Binding-site contacts:
Ligand atom C8 contacts residue ASN154 of chain 25.E at 4.5 Å.
Ligand atom C2 contacts residue ASN154 of chain 25.E at 4.1 Å.
Ligand atom O5 contacts residue MET151 of chain 25.E at 4.2 Å.
Ligand atom C2 contacts residue THR156 of chain 25.E at 3.9 Å.
Ligand atom O7 contacts residue ASN154 of chain 25.E at 3.2 Å (h-bond).
Ligand atom C7 contacts residue ASN154 of chain 25.E at 3.7 Å.
Ligand atom C3 contacts residue THR156 of chain 25.E at 4.4 Å.
Ligand atom C1 contacts residue ASN154 of chain 25.E at 3.1 Å.
Ligand atom O7 contacts residue THR156 of chain 25.E at 4.5 Å.
Ligand atom O5 contacts residue ASN154 of chain 25.E at 3.8 Å.
Ligand atom N2 contacts residue THR156 of chain 25.E at 3.2 Å.
Ligand atom O6 contacts residue MET151 of chain 25.E at 3.5 Å.
Ligand atom C7 contacts residue THR156 of chain 25.E at 3.6 Å.
Ligand atom C1 contacts residue THR156 of chain 25.E at 3.6 Å.
Ligand atom N2 contacts residue ASN154 of chain 25.E at 4.0 Å.
Ligand atom C8 contacts residue THR156 of chain 25.E at 3.7 Å.

Sequence of chain 25.E:
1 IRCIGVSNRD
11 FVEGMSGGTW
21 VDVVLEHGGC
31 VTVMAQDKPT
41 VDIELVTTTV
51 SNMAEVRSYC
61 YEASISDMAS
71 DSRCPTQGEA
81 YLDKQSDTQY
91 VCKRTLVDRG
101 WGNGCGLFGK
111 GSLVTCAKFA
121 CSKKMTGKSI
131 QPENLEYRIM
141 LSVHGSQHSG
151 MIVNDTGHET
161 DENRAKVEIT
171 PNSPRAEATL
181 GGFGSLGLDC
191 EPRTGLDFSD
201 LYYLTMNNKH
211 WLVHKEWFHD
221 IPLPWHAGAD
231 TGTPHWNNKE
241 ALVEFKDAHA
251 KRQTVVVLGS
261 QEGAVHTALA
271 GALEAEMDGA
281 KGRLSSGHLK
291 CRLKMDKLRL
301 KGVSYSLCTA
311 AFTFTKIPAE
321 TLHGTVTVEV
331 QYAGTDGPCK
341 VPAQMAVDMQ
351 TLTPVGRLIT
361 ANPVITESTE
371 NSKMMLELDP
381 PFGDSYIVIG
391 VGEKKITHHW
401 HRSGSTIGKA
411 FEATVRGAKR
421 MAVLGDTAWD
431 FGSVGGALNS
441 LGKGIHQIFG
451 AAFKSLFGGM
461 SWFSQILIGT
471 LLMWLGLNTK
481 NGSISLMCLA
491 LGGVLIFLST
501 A

The protein below binds the small molecule below.
Small molecule (SMILES): CC(=O)N[C@H]1[C@H](O[C@H]2[C@H](O)[C@@H](NC(C)=O)CO[C@@H]2CO)O[C@H](CO)[C@@H](O)[C@@H]1O